The protein below binds the small molecule below.
Small molecule (SMILES): CC(=O)N[C@H]1[C@H](O[C@H]2[C@H](O)[C@@H](NC(C)=O)CO[C@@H]2CO)O[C@H](CO)[C@@H](O)[C@@H]1O

Sequence of chain 1.B:
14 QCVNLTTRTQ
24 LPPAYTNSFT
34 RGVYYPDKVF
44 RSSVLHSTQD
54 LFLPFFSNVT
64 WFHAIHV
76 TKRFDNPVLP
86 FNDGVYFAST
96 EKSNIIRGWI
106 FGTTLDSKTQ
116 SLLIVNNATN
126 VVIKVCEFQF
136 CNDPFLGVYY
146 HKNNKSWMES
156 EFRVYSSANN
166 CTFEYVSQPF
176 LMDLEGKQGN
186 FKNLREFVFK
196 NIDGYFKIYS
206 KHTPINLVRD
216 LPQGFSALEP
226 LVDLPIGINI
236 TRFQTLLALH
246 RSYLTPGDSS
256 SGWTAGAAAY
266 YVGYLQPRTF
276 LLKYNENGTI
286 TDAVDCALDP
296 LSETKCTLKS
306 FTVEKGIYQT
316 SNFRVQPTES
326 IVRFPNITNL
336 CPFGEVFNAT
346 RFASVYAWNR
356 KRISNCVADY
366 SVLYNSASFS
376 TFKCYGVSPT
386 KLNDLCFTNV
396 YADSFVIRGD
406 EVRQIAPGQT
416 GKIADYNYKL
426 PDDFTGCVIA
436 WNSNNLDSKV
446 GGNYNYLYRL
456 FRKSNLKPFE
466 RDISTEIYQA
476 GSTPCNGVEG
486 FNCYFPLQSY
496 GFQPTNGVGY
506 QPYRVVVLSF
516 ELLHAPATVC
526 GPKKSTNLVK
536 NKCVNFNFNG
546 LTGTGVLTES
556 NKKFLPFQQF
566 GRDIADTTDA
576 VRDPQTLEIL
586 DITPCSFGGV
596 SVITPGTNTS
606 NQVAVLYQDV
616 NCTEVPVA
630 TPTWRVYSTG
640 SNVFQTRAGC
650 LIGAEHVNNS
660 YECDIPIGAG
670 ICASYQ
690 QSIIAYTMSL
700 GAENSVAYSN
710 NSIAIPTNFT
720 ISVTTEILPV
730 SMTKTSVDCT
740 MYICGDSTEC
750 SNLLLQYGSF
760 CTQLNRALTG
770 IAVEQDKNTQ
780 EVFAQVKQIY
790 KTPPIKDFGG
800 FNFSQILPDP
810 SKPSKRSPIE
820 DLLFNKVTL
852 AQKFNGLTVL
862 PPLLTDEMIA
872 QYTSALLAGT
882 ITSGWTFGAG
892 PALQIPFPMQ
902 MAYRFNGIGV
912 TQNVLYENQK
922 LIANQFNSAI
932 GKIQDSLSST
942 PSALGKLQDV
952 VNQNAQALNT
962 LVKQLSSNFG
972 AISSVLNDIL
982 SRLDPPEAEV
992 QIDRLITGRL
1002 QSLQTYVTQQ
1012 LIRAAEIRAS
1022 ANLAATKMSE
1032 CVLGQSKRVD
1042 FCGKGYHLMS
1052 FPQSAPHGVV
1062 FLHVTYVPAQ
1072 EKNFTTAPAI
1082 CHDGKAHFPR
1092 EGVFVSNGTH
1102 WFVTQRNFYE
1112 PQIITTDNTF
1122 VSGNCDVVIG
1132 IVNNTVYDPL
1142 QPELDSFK

Binding-site contacts:
Ligand atom N2 contacts residue ASN1134 of chain 1.B at 2.9 Å (h-bond).
Ligand atom C3 contacts residue ASN1134 of chain 1.B at 3.8 Å.
Ligand atom C5 contacts residue ASN1134 of chain 1.B at 3.7 Å.
Ligand atom C8 contacts residue ASN1134 of chain 1.B at 4.5 Å.
Ligand atom C7 contacts residue ASN1134 of chain 1.B at 3.4 Å.
Ligand atom O5 contacts residue ASN1134 of chain 1.B at 2.4 Å (h-bond).
Ligand atom C2 contacts residue ASN1134 of chain 1.B at 2.5 Å.
Ligand atom O7 contacts residue ASN1134 of chain 1.B at 3.3 Å (h-bond).
Ligand atom C1 contacts residue ASN1134 of chain 1.B at 1.4 Å.
Ligand atom C4 contacts residue ASN1134 of chain 1.B at 4.2 Å.
Ligand atom O7 contacts residue ILE1132 of chain 1.B at 4.2 Å.